Sequence of chain 1.G:
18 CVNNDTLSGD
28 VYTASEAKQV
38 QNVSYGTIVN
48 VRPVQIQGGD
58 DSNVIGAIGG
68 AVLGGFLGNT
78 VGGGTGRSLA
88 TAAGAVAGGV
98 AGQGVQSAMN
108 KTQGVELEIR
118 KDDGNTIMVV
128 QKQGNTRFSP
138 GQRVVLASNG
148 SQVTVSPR

This protein binds this small molecule.
Small molecule (SMILES): CC/C=C/CCCCCCC[C@@H](O)CC(=O)N[C@H]1[C@@H](OP(=O)(O)O)O[C@H](CO[C@@H]2O[C@H](CO[C@]3(C(=O)O)C[C@@H](O)[C@@H](O)[C@@H]([C@H](O)CO)O3)[C@@H](OP(=O)(O)O)[C@H](OC(=O)C[C@@H](CCC/C=C/CCCCCC)OC(=O)CCCCCCCCCCCCC)[C@H]2NC(=O)C[C@@H](C/C=C/CCCCCCCC)OC(=O)CCCCCCCCCCC)[C@@H](O)[C@@H]1OC(=O)C[C@H](O)C/C=C/CCCCCCCC

Sequence of chain 1.H:
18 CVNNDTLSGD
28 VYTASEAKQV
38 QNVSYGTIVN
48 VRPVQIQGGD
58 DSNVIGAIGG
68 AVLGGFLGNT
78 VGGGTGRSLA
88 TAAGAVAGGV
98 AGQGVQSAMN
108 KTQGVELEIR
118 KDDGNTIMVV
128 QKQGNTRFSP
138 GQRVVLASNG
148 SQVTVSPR

Binding-site contacts:
Ligand atom O13 contacts residue GLY81 of chain 1.G at 3.2 Å.
Ligand atom O51 contacts residue GLY80 of chain 1.G at 3.4 Å (h-bond).
Ligand atom C2D contacts residue GLY80 of chain 1.G at 3.2 Å.
Ligand atom O3 contacts residue THR77 of chain 1.G at 3.2 Å (h-bond).
Ligand atom C1A contacts residue GLY80 of chain 1.G at 4.0 Å.
Ligand atom C22 contacts residue GLY79 of chain 1.G at 4.2 Å.
Ligand atom C74 contacts residue LEU86 of chain 1.G at 3.8 Å (hydrophobic).
Ligand atom O2 contacts residue GLY79 of chain 1.G at 3.0 Å (h-bond).
Ligand atom C83 contacts residue ALA90 of chain 1.G at 3.6 Å (hydrophobic).
Ligand atom C28 contacts residue GLY83 of chain 1.G at 3.4 Å.
Ligand atom C53 contacts residue LEU86 of chain 1.G at 4.2 Å (hydrophobic).
Ligand atom C30 contacts residue LEU70 of chain 1.H at 3.9 Å (hydrophobic).
Ligand atom C3 contacts residue THR77 of chain 1.G at 3.6 Å.
Ligand atom P1 contacts residue THR82 of chain 1.G at 3.8 Å.
Ligand atom O21 contacts residue GLY79 of chain 1.G at 4.0 Å.
Ligand atom C1B contacts residue GLY83 of chain 1.G at 3.6 Å.
Ligand atom O6 contacts residue GLY80 of chain 1.G at 3.9 Å.
Ligand atom C4 contacts residue THR77 of chain 1.G at 4.1 Å.
Ligand atom C10 contacts residue LEU74 of chain 1.G at 4.1 Å (hydrophobic).
Ligand atom O13 contacts residue GLY80 of chain 1.G at 4.0 Å.
Ligand atom C1A contacts residue GLY79 of chain 1.G at 4.2 Å.
Ligand atom O22 contacts residue GLY80 of chain 1.G at 2.9 Å (h-bond).
Ligand atom C44 contacts residue THR77 of chain 1.H at 4.2 Å.
Ligand atom C4B contacts residue GLY80 of chain 1.G at 3.6 Å.
Ligand atom C3C contacts residue GLY80 of chain 1.G at 3.8 Å.
Ligand atom O1 contacts residue GLY83 of chain 1.G at 2.7 Å (h-bond).
Ligand atom O5 contacts residue GLY80 of chain 1.G at 4.2 Å.
Ligand atom O13 contacts residue THR82 of chain 1.G at 3.0 Å (h-bond).
Ligand atom O37 contacts residue GLY80 of chain 1.G at 4.2 Å.
Ligand atom C7 contacts residue THR77 of chain 1.G at 4.3 Å.
Ligand atom C5 contacts residue THR77 of chain 1.G at 3.5 Å.
Ligand atom O25 contacts residue THR82 of chain 1.G at 2.8 Å (h-bond).
Ligand atom C57 contacts residue GLY80 of chain 1.G at 3.9 Å.
Ligand atom N21 contacts residue GLY80 of chain 1.G at 4.1 Å.
Ligand atom O2 contacts residue VAL78 of chain 1.G at 4.0 Å.
Ligand atom O22 contacts residue GLY79 of chain 1.G at 3.2 Å.
Ligand atom C34 contacts residue LEU74 of chain 1.H at 3.9 Å (hydrophobic).
Ligand atom C1F contacts residue GLY80 of chain 1.G at 3.7 Å.
Ligand atom C34 contacts residue LEU70 of chain 1.H at 4.0 Å (hydrophobic).
Ligand atom C2A contacts residue THR82 of chain 1.G at 4.2 Å.